A protein and the small-molecule ligand that binds it are described below.
Small molecule (SMILES): Nc1ncnc2c1ncn2[C@@H]1O[C@H](COP(=O)(O)O)[C@@H](OP(=O)(O)O)[C@H]1O

Sequence of chain 1.B:
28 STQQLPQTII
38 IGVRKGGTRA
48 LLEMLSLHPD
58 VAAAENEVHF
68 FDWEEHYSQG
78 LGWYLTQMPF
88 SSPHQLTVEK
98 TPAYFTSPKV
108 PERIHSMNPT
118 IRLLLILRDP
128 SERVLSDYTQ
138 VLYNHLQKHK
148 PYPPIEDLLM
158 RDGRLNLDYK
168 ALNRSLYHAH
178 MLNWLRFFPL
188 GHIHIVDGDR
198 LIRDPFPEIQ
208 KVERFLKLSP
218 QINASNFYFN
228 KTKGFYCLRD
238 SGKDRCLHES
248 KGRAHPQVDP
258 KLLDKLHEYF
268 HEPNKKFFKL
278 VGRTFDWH

Binding-site contacts:
Ligand atom O5P contacts residue ARG46 of chain 1.B at 3.1 Å (salt-bridge).
Ligand atom N7 contacts residue ALA47 of chain 1.B at 3.5 Å.
Ligand atom O4P contacts residue THR45 of chain 1.B at 2.6 Å (h-bond).
Ligand atom O3P contacts residue GLY249 of chain 1.B at 2.7 Å (h-bond).
Ligand atom C6 contacts residue PHE232 of chain 1.B at 3.6 Å (hydrophobic).
Ligand atom O1P contacts residue ARG250 of chain 1.B at 3.6 Å (salt-bridge).
Ligand atom O2P contacts residue ARG125 of chain 1.B at 3.6 Å.
Ligand atom C2 contacts residue LEU244 of chain 1.B at 3.5 Å (hydrophobic).
Ligand atom O4P contacts residue GLY43 of chain 1.B at 3.5 Å (h-bond).
Ligand atom C8 contacts residue ILE199 of chain 1.B at 3.4 Å (hydrophobic).
Ligand atom O2P contacts residue SER133 of chain 1.B at 2.6 Å (h-bond).
Ligand atom O1P contacts residue GLY249 of chain 1.B at 3.5 Å.
Ligand atom O2' contacts residue PHE232 of chain 1.B at 3.8 Å.
Ligand atom C2 contacts residue LYS248 of chain 1.B at 3.7 Å.
Ligand atom O3P contacts residue ARG250 of chain 1.B at 3.1 Å (salt-bridge).
Ligand atom N1 contacts residue LEU244 of chain 1.B at 3.4 Å.
Ligand atom O4' contacts residue GLY44 of chain 1.B at 3.4 Å.
Ligand atom N6 contacts residue TYR233 of chain 1.B at 3.0 Å (h-bond).
Ligand atom O3' contacts residue ARG125 of chain 1.B at 3.1 Å (salt-bridge).
Ligand atom O2P contacts residue HIS252 of chain 1.B at 3.1 Å (h-bond).
Ligand atom P2 contacts residue THR45 of chain 1.B at 3.5 Å.
Ligand atom O5' contacts residue LYS42 of chain 1.B at 3.6 Å.
Ligand atom P1 contacts residue SER133 of chain 1.B at 3.6 Å.
Ligand atom C5 contacts residue ALA47 of chain 1.B at 3.8 Å (hydrophobic).
Ligand atom O6P contacts residue LYS248 of chain 1.B at 3.0 Å (salt-bridge).
Ligand atom O6P contacts residue LYS42 of chain 1.B at 2.8 Å (salt-bridge).
Ligand atom O2' contacts residue ILE199 of chain 1.B at 3.3 Å.
Ligand atom O2' contacts residue ARG125 of chain 1.B at 3.5 Å (salt-bridge).
Ligand atom C6 contacts residue LEU244 of chain 1.B at 3.7 Å (hydrophobic).
Ligand atom O5P contacts residue LYS248 of chain 1.B at 3.1 Å (salt-bridge).
Ligand atom P2 contacts residue GLY44 of chain 1.B at 3.8 Å.
Ligand atom O4P contacts residue LYS42 of chain 1.B at 3.5 Å (salt-bridge).
Ligand atom N6 contacts residue PHE232 of chain 1.B at 3.7 Å.
Ligand atom O5' contacts residue GLY44 of chain 1.B at 3.1 Å (h-bond).
Ligand atom N1 contacts residue PHE232 of chain 1.B at 3.3 Å.
Ligand atom O4P contacts residue GLY44 of chain 1.B at 3.0 Å (h-bond).
Ligand atom O3' contacts residue SER133 of chain 1.B at 3.4 Å (h-bond).
Ligand atom P2 contacts residue LYS248 of chain 1.B at 3.6 Å.
Ligand atom C2 contacts residue PHE232 of chain 1.B at 3.7 Å (hydrophobic).
Ligand atom O5P contacts residue THR45 of chain 1.B at 3.5 Å (h-bond).